Binding-site contacts:
Ligand atom CL1 contacts residue ASN105 of chain 15.A at 3.3 Å.
Ligand atom CL1 contacts residue MET221 of chain 15.A at 3.8 Å.
Ligand atom C2C contacts residue VAL188 of chain 15.A at 2.8 Å (hydrophobic).
Ligand atom C4B contacts residue LEU106 of chain 15.A at 3.7 Å (hydrophobic).
Ligand atom CM1 contacts residue CYS199 of chain 15.A at 3.8 Å (hydrophobic).
Ligand atom C3 contacts residue PHE186 of chain 15.A at 3.9 Å (hydrophobic).
Ligand atom C3C contacts residue VAL188 of chain 15.A at 3.3 Å (hydrophobic).
Ligand atom C31 contacts residue VAL176 of chain 15.A at 3.3 Å (hydrophobic).
Ligand atom C5A contacts residue VAL122 of chain 15.A at 3.9 Å (hydrophobic).
Ligand atom C3B contacts residue LEU106 of chain 15.A at 3.8 Å (hydrophobic).
Ligand atom O1 contacts residue ALA24 of chain 15.C at 3.4 Å.
Ligand atom C31 contacts residue ALA150 of chain 15.A at 3.5 Å (hydrophobic).
Ligand atom C4C contacts residue TYR152 of chain 15.A at 3.9 Å (hydrophobic).
Ligand atom C31 contacts residue PRO174 of chain 15.A at 3.3 Å (hydrophobic).
Ligand atom O1B contacts residue MET221 of chain 15.A at 3.8 Å.
Ligand atom N2 contacts residue PHE186 of chain 15.A at 4.0 Å.
Ligand atom N3A contacts residue ASN219 of chain 15.A at 3.4 Å (h-bond).
Ligand atom C5A contacts residue CYS199 of chain 15.A at 3.9 Å (hydrophobic).
Ligand atom N2 contacts residue ALA24 of chain 15.C at 3.1 Å.
Ligand atom C3C contacts residue TYR128 of chain 15.A at 3.6 Å (hydrophobic).
Ligand atom C5C contacts residue TYR128 of chain 15.A at 3.7 Å (hydrophobic).
Ligand atom C7C contacts residue TYR128 of chain 15.A at 3.5 Å (hydrophobic).
Ligand atom C6C contacts residue VAL191 of chain 15.A at 3.3 Å (hydrophobic).
Ligand atom O1 contacts residue VAL188 of chain 15.A at 3.8 Å.
Ligand atom C5C contacts residue ILE104 of chain 15.A at 4.0 Å (hydrophobic).
Ligand atom O1A contacts residue VAL122 of chain 15.A at 4.0 Å.
Ligand atom CL1 contacts residue ILE104 of chain 15.A at 3.6 Å.
Ligand atom N2 contacts residue PRO174 of chain 15.A at 3.7 Å.
Ligand atom C5 contacts residue TYR152 of chain 15.A at 3.6 Å (hydrophobic).
Ligand atom C4A contacts residue ASN198 of chain 15.A at 3.9 Å.
Ligand atom C5 contacts residue PHE186 of chain 15.A at 3.7 Å (hydrophobic).
Ligand atom C4 contacts residue PHE186 of chain 15.A at 3.7 Å (hydrophobic).
Ligand atom C2B contacts residue TYR197 of chain 15.A at 3.3 Å (hydrophobic).
Ligand atom C4 contacts residue TYR152 of chain 15.A at 3.7 Å (hydrophobic).
Ligand atom C3 contacts residue PRO174 of chain 15.A at 3.7 Å (hydrophobic).
Ligand atom O1 contacts residue TYR152 of chain 15.A at 3.9 Å.
Ligand atom C31 contacts residue SER175 of chain 15.A at 3.5 Å.
Ligand atom O1 contacts residue PHE186 of chain 15.A at 3.8 Å.
Ligand atom C1C contacts residue TYR152 of chain 15.A at 3.9 Å (hydrophobic).
Ligand atom C3B contacts residue TYR197 of chain 15.A at 3.3 Å (hydrophobic).

Sequence of chain 15.A:
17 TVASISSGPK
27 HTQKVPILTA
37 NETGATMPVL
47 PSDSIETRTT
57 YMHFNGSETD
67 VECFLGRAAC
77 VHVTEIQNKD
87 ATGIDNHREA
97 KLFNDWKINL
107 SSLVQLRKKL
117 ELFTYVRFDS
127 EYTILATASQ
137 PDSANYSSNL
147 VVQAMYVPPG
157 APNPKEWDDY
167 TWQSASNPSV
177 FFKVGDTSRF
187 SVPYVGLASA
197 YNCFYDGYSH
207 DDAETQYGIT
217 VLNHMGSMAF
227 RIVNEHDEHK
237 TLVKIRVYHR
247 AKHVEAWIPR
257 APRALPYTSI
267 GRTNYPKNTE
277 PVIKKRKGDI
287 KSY

The small molecule below binds the protein below.
Small molecule (SMILES): Cc1cc(CCCCCCCOc2ccc(C3=N[C@@H](C)CO3)cc2Cl)on1

Sequence of chain 15.C:
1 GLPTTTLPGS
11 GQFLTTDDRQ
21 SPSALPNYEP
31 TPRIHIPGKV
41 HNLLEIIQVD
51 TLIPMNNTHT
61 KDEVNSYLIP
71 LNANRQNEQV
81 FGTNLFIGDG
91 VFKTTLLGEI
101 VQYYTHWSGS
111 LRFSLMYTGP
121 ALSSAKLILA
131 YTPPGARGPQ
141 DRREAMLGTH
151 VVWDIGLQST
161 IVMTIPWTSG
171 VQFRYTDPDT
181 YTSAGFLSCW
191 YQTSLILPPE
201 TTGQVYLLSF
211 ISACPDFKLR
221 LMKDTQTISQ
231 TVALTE

Sequence of chain 11.C:
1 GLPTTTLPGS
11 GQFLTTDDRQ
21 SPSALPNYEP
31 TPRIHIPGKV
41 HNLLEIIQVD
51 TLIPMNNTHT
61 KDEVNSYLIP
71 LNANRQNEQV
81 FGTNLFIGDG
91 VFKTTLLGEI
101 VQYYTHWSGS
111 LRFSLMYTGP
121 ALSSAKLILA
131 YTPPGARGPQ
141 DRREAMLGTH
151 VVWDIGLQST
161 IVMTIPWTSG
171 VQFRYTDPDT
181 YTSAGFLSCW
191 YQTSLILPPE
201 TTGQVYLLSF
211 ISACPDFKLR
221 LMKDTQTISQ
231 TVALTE